Sequence of chain 1.A:
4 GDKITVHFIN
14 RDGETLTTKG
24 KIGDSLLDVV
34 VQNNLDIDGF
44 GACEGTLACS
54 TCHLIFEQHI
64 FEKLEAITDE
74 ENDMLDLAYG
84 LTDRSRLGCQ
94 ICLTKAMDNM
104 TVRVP

The small molecule below binds the protein below.
Small molecule (SMILES): CC1=CCN2C(C1)C1CC(C)CCN1[Ru]213(N2CCCCC2C2CCCCN21)N1CCCCC1C1CCCCN13

Binding-site contacts:
Ligand atom C39 contacts residue CYS95 of chain 1.A at 1.9 Å (hydrophobic).
Ligand atom C12 contacts residue GLY48 of chain 1.A at 3.7 Å.
Ligand atom C35 contacts residue GLN93 of chain 1.A at 3.9 Å.
Ligand atom C22 contacts residue CYS95 of chain 1.A at 2.7 Å (hydrophobic).
Ligand atom C10 contacts residue GLU47 of chain 1.A at 3.9 Å.
Ligand atom C24 contacts residue CYS92 of chain 1.A at 4.0 Å (hydrophobic).
Ligand atom C39 contacts residue ILE94 of chain 1.A at 3.8 Å (hydrophobic).
Ligand atom C10 contacts residue GLY48 of chain 1.A at 3.9 Å.
Ligand atom C23 contacts residue CYS95 of chain 1.A at 3.5 Å (hydrophobic).
Ligand atom C39 contacts residue CYS92 of chain 1.A at 4.4 Å (hydrophobic).
Ligand atom C23 contacts residue SER28 of chain 1.A at 4.0 Å.
Ligand atom C22 contacts residue CYS92 of chain 1.A at 4.2 Å (hydrophobic).
Ligand atom C39 contacts residue GLN93 of chain 1.A at 3.5 Å.
Ligand atom C22 contacts residue GLN93 of chain 1.A at 4.3 Å.
Ligand atom C11 contacts residue GLU47 of chain 1.A at 4.4 Å.
Ligand atom C11 contacts residue GLY48 of chain 1.A at 3.0 Å.
Ligand atom C23 contacts residue CYS92 of chain 1.A at 3.4 Å (hydrophobic).
Ligand atom C21 contacts residue CYS95 of chain 1.A at 3.6 Å (hydrophobic).
Ligand atom C39 contacts residue SER28 of chain 1.A at 4.4 Å.